The protein below binds the small molecule below.
Small molecule (SMILES): CC(=O)N[C@@H]1[C@@H](O)[C@H](O)[C@@H](CO)O[C@H]1O

Sequence of chain 1.B:
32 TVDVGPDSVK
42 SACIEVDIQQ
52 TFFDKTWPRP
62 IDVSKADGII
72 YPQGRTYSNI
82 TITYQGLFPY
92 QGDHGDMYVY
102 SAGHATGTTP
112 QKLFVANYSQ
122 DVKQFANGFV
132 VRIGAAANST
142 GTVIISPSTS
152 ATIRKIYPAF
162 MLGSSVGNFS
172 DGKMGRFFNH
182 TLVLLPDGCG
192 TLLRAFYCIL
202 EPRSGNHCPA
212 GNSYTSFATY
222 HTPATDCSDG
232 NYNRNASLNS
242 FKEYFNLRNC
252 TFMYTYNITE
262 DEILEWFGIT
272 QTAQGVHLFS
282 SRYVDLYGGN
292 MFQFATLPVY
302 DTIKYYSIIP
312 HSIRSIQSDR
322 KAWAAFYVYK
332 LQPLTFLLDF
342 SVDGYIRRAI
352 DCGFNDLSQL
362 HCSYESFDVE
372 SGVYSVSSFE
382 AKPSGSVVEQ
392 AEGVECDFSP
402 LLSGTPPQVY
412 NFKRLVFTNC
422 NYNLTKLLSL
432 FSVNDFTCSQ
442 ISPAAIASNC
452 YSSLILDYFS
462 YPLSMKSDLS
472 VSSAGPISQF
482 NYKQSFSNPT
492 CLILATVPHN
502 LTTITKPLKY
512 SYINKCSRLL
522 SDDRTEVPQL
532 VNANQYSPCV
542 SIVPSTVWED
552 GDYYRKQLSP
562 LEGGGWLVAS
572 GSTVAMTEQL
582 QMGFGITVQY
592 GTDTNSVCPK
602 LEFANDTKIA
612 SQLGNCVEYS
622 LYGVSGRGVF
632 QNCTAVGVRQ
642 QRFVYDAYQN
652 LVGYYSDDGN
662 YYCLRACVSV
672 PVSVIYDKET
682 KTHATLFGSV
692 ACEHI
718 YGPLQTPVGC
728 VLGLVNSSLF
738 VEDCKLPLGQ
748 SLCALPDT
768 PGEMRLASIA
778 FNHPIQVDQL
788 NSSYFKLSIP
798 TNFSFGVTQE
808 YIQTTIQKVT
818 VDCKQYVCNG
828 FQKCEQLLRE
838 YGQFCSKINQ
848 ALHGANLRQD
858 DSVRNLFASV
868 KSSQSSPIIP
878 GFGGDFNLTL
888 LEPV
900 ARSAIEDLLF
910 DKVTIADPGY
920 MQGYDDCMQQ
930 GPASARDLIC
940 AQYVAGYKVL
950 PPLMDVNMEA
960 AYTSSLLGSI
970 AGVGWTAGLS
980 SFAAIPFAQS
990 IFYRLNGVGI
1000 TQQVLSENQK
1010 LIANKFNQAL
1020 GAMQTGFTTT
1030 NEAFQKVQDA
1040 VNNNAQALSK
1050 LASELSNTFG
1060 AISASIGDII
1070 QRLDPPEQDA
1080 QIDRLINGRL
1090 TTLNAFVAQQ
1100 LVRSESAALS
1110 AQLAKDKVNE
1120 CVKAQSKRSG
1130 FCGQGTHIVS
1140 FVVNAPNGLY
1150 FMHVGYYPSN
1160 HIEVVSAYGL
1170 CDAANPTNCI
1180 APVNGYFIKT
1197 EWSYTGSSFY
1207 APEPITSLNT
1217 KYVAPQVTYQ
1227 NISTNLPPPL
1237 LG

Binding-site contacts:
Ligand atom C4 contacts residue ASN633 of chain 1.B at 4.3 Å.
Ligand atom C5 contacts residue ASN633 of chain 1.B at 3.7 Å.
Ligand atom C1 contacts residue ASN661 of chain 1.B at 4.1 Å.
Ligand atom C2 contacts residue ASN633 of chain 1.B at 2.5 Å.
Ligand atom C3 contacts residue ASN633 of chain 1.B at 3.9 Å.
Ligand atom C8 contacts residue ASN633 of chain 1.B at 3.6 Å.
Ligand atom C8 contacts residue ASN661 of chain 1.B at 3.5 Å.
Ligand atom N2 contacts residue ASN633 of chain 1.B at 3.0 Å (h-bond).
Ligand atom C3 contacts residue ASN661 of chain 1.B at 3.9 Å.
Ligand atom N2 contacts residue ASN661 of chain 1.B at 3.1 Å (h-bond).
Ligand atom C8 contacts residue ALA611 of chain 1.B at 4.5 Å (hydrophobic).
Ligand atom O7 contacts residue ASN633 of chain 1.B at 3.5 Å (h-bond).
Ligand atom O3 contacts residue ASN661 of chain 1.B at 4.4 Å.
Ligand atom C2 contacts residue ASN661 of chain 1.B at 3.9 Å.
Ligand atom C8 contacts residue TYR663 of chain 1.B at 3.6 Å (hydrophobic).
Ligand atom C7 contacts residue ASN633 of chain 1.B at 3.4 Å.
Ligand atom C7 contacts residue ASN661 of chain 1.B at 3.9 Å.
Ligand atom O5 contacts residue ASN633 of chain 1.B at 2.4 Å (h-bond).
Ligand atom C1 contacts residue ASN633 of chain 1.B at 1.4 Å.
Ligand atom C8 contacts residue LEU614 of chain 1.B at 4.5 Å (hydrophobic).